This small molecule binds to this protein.
Small molecule (SMILES): CC(C)n1c(=O)cc(N[C@@H](C)c2ccccc2)[nH]c1=O

Sequence of chain 1.B:
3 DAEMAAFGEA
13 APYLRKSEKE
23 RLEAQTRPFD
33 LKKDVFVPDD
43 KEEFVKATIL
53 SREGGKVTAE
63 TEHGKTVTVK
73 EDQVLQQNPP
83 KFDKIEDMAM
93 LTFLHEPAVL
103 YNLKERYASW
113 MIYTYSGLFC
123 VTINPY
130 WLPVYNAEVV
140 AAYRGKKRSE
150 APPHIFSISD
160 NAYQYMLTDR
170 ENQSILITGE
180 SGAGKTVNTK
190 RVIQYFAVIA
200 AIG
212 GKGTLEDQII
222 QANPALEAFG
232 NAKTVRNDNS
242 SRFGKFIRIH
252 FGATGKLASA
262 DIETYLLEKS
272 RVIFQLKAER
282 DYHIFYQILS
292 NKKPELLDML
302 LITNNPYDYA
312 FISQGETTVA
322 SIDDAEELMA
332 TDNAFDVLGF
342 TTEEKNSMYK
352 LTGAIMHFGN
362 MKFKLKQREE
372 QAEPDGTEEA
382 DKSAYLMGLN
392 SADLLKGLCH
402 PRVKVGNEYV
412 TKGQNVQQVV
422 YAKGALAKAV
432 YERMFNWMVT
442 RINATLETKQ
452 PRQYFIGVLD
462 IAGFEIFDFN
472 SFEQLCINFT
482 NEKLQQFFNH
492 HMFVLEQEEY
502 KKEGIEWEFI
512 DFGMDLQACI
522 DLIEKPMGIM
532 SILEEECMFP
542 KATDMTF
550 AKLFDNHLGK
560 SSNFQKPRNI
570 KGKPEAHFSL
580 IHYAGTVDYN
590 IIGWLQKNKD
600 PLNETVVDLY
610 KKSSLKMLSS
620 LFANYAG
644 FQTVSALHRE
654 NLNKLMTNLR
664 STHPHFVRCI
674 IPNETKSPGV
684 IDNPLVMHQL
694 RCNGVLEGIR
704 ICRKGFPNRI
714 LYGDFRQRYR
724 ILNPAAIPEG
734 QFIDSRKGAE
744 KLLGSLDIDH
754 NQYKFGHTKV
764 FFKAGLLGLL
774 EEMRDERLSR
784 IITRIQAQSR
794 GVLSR

Binding-site contacts:
Ligand atom C17 contacts residue TYR164 of chain 1.B at 3.7 Å (hydrophobic).
Ligand atom C18 contacts residue THR167 of chain 1.B at 3.6 Å.
Ligand atom C17 contacts residue ASP168 of chain 1.B at 3.8 Å.
Ligand atom O20 contacts residue LEU770 of chain 1.B at 3.5 Å.
Ligand atom N19 contacts residue ASP168 of chain 1.B at 3.0 Å (salt-bridge).
Ligand atom C08 contacts residue LEU770 of chain 1.B at 3.9 Å (hydrophobic).
Ligand atom N03 contacts residue TYR164 of chain 1.B at 3.9 Å.
Ligand atom C13 contacts residue TYR722 of chain 1.B at 3.8 Å (hydrophobic).
Ligand atom C16 contacts residue THR167 of chain 1.B at 3.8 Å.
Ligand atom O20 contacts residue ARG712 of chain 1.B at 3.3 Å (salt-bridge).
Ligand atom C14 contacts residue ARG721 of chain 1.B at 3.4 Å.
Ligand atom C09 contacts residue TYR164 of chain 1.B at 3.6 Å (hydrophobic).
Ligand atom N03 contacts residue ARG712 of chain 1.B at 3.9 Å.
Ligand atom C08 contacts residue TYR164 of chain 1.B at 3.8 Å (hydrophobic).
Ligand atom C13 contacts residue ARG721 of chain 1.B at 3.6 Å.
Ligand atom C18 contacts residue ASP168 of chain 1.B at 3.8 Å.
Ligand atom C09 contacts residue ASP168 of chain 1.B at 3.4 Å.
Ligand atom N19 contacts residue TYR164 of chain 1.B at 3.6 Å.
Ligand atom C07 contacts residue ASN711 of chain 1.B at 4.0 Å.
Ligand atom C07 contacts residue LEU770 of chain 1.B at 4.1 Å (hydrophobic).
Ligand atom C02 contacts residue TYR164 of chain 1.B at 3.7 Å (hydrophobic).
Ligand atom N10 contacts residue ASP168 of chain 1.B at 2.7 Å (salt-bridge).
Ligand atom O01 contacts residue ASP168 of chain 1.B at 3.6 Å (salt-bridge).
Ligand atom C11 contacts residue ASP168 of chain 1.B at 3.8 Å.
Ligand atom C12 contacts residue THR167 of chain 1.B at 3.8 Å.
Ligand atom C06 contacts residue ARG712 of chain 1.B at 3.8 Å.
Ligand atom O01 contacts residue HIS666 of chain 1.B at 3.3 Å (h-bond).
Ligand atom C11 contacts residue ILE713 of chain 1.B at 4.0 Å (hydrophobic).
Ligand atom O20 contacts residue ASN711 of chain 1.B at 2.9 Å (h-bond).
Ligand atom C17 contacts residue THR167 of chain 1.B at 3.5 Å.
Ligand atom C05 contacts residue TYR164 of chain 1.B at 4.0 Å (hydrophobic).
Ligand atom C04 contacts residue PRO710 of chain 1.B at 4.0 Å (hydrophobic).
Ligand atom C15 contacts residue ARG721 of chain 1.B at 3.9 Å.
Ligand atom C07 contacts residue TYR164 of chain 1.B at 4.0 Å (hydrophobic).
Ligand atom C14 contacts residue GLU774 of chain 1.B at 3.6 Å.
Ligand atom C08 contacts residue ARG712 of chain 1.B at 3.7 Å.
Ligand atom C05 contacts residue HIS666 of chain 1.B at 3.5 Å.
Ligand atom C07 contacts residue ARG712 of chain 1.B at 3.5 Å.
Ligand atom C16 contacts residue TYR164 of chain 1.B at 3.9 Å (hydrophobic).
Ligand atom C02 contacts residue ASP168 of chain 1.B at 3.8 Å.